The protein below binds the small molecule below.
Small molecule (SMILES): C[C@H](CCC(=O)O)[C@H]1CC[C@H]2[C@@H]3[C@H](O)C[C@@H]4C[C@H](O)CC[C@]4(C)[C@H]3C[C@H](O)[C@]12C

Binding-site contacts:
Ligand atom O26 contacts residue PHE109 of chain 2.A at 3.9 Å.
Ligand atom C24 contacts residue ALA114 of chain 2.A at 3.6 Å (hydrophobic).
Ligand atom C4 contacts residue PRO178 of chain 1.A at 3.8 Å (hydrophobic).
Ligand atom C19 contacts residue PHE143 of chain 2.A at 4.1 Å (hydrophobic).
Ligand atom C7 contacts residue LEU182 of chain 1.A at 4.3 Å (hydrophobic).
Ligand atom C6 contacts residue PRO178 of chain 1.A at 4.4 Å (hydrophobic).
Ligand atom C1 contacts residue PHE143 of chain 2.A at 4.4 Å (hydrophobic).
Ligand atom O25 contacts residue PHE117 of chain 2.A at 3.9 Å.
Ligand atom O7 contacts residue LEU185 of chain 1.A at 4.2 Å.
Ligand atom C3 contacts residue CYS172 of chain 2.A at 4.3 Å (hydrophobic).
Ligand atom C3 contacts residue VAL169 of chain 2.A at 4.3 Å (hydrophobic).
Ligand atom C5 contacts residue PRO178 of chain 1.A at 4.3 Å (hydrophobic).
Ligand atom O3 contacts residue CYS172 of chain 2.A at 3.0 Å (h-bond).
Ligand atom C22 contacts residue ILE121 of chain 2.A at 4.1 Å (hydrophobic).
Ligand atom C7 contacts residue HIS181 of chain 1.A at 4.0 Å.
Ligand atom C3 contacts residue PRO178 of chain 1.A at 4.2 Å (hydrophobic).
Ligand atom C16 contacts residue ILE121 of chain 2.A at 4.0 Å (hydrophobic).
Ligand atom C18 contacts residue PHE143 of chain 2.A at 4.1 Å (hydrophobic).
Ligand atom O25 contacts residue HIS180 of chain 2.A at 4.0 Å.
Ligand atom C24 contacts residue PHE109 of chain 2.A at 4.3 Å (hydrophobic).
Ligand atom C12 contacts residue PHE143 of chain 2.A at 4.0 Å (hydrophobic).
Ligand atom O26 contacts residue HIS180 of chain 2.A at 4.4 Å.
Ligand atom C23 contacts residue LEU71 of chain 2.A at 3.8 Å (hydrophobic).
Ligand atom O12 contacts residue LYS176 of chain 2.A at 3.9 Å.
Ligand atom C21 contacts residue HIS78 of chain 2.A at 4.4 Å.
Ligand atom C23 contacts residue PHE117 of chain 2.A at 4.2 Å (hydrophobic).
Ligand atom O12 contacts residue PHE109 of chain 2.A at 3.7 Å.
Ligand atom C24 contacts residue PHE117 of chain 2.A at 4.3 Å (hydrophobic).
Ligand atom O25 contacts residue GLY118 of chain 2.A at 3.4 Å (h-bond).
Ligand atom C11 contacts residue PHE143 of chain 2.A at 3.6 Å (hydrophobic).
Ligand atom C22 contacts residue LEU71 of chain 2.A at 3.5 Å (hydrophobic).
Ligand atom C21 contacts residue PHE109 of chain 2.A at 4.2 Å (hydrophobic).
Ligand atom O26 contacts residue ALA114 of chain 2.A at 3.1 Å.
Ligand atom C2 contacts residue TYR145 of chain 2.A at 4.0 Å (hydrophobic).
Ligand atom C18 contacts residue TRP135 of chain 2.A at 3.3 Å (hydrophobic).
Ligand atom C19 contacts residue ILE136 of chain 2.A at 4.3 Å (hydrophobic).
Ligand atom O7 contacts residue HIS181 of chain 1.A at 3.0 Å (h-bond).
Ligand atom O25 contacts residue ALA114 of chain 2.A at 3.0 Å (h-bond).
Ligand atom C1 contacts residue TYR145 of chain 2.A at 4.3 Å (hydrophobic).
Ligand atom C6 contacts residue HIS181 of chain 1.A at 4.1 Å.

Sequence of chain 2.A:
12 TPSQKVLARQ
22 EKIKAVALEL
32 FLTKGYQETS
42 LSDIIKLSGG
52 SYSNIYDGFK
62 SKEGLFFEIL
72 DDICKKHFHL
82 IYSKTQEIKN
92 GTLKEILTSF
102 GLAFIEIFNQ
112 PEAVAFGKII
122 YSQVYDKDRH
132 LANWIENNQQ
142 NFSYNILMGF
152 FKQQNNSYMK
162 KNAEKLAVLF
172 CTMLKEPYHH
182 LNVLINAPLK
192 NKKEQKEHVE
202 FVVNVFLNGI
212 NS

Sequence of chain 1.A:
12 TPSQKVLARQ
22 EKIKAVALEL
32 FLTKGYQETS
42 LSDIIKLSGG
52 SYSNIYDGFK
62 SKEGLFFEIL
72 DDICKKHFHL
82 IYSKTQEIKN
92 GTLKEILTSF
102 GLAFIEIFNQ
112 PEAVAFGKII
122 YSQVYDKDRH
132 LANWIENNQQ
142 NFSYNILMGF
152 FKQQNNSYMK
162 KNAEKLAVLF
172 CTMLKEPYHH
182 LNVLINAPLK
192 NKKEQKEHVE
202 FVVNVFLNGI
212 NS